Sequence of chain 2.A:
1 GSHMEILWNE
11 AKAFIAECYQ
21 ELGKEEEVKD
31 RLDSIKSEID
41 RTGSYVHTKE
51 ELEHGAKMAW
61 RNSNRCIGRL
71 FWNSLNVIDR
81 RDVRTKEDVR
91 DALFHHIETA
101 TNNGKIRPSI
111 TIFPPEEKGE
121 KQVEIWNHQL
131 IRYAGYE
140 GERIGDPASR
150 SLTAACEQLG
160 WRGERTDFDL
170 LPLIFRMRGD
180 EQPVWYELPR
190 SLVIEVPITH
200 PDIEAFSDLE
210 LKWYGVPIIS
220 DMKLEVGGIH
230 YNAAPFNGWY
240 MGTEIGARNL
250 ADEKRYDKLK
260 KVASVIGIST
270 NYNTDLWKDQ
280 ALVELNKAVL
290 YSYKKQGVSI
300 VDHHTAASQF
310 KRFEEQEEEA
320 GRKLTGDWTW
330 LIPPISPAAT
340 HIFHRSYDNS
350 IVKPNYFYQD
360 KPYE

This protein binds this small molecule.
Small molecule (SMILES): N=C(NO)NCCC[C@H](N)C(=O)O

Binding-site contacts:
Ligand atom O contacts residue TYR213 of chain 2.A at 3.3 Å (h-bond).
Ligand atom C contacts residue TYR239 of chain 2.A at 3.3 Å (hydrophobic).
Ligand atom NE contacts residue NO1 of chain 2.D at 3.4 Å (h-bond).
Ligand atom NH2 contacts residue GLU243 of chain 2.A at 2.9 Å (salt-bridge).
Ligand atom O contacts residue TYR239 of chain 2.A at 2.7 Å (h-bond).
Ligand atom CG contacts residue ILE218 of chain 2.A at 3.7 Å (hydrophobic).
Ligand atom O contacts residue GLN129 of chain 2.A at 2.6 Å (h-bond).
Ligand atom OH1 contacts residue NO1 of chain 2.D at 3.2 Å (h-bond).
Ligand atom CZ contacts residue HEM1 of chain 2.B at 3.9 Å.
Ligand atom O contacts residue ARG132 of chain 2.A at 3.0 Å (salt-bridge).
Ligand atom NH1 contacts residue HEM1 of chain 2.B at 3.6 Å (h-bond).
Ligand atom OXT contacts residue GLU243 of chain 2.A at 3.8 Å.
Ligand atom CG contacts residue GLU243 of chain 2.A at 3.5 Å.
Ligand atom NE contacts residue GLU243 of chain 2.A at 3.0 Å (salt-bridge).
Ligand atom NH2 contacts residue TRP238 of chain 2.A at 3.1 Å (h-bond).
Ligand atom OXT contacts residue TYR239 of chain 2.A at 3.2 Å.
Ligand atom OXT contacts residue ASN248 of chain 2.A at 2.6 Å (h-bond).
Ligand atom CD contacts residue GLU243 of chain 2.A at 3.7 Å.
Ligand atom O contacts residue ASN248 of chain 2.A at 3.9 Å.
Ligand atom NH2 contacts residue HEM1 of chain 2.B at 3.3 Å.
Ligand atom C contacts residue GLN129 of chain 2.A at 3.5 Å.
Ligand atom C contacts residue ARG132 of chain 2.A at 3.8 Å.
Ligand atom CA contacts residue GLN129 of chain 2.A at 3.5 Å.
Ligand atom OH1 contacts residue GLY237 of chain 2.A at 3.0 Å.
Ligand atom OH1 contacts residue TRP238 of chain 2.A at 3.2 Å (h-bond).
Ligand atom C contacts residue ASN248 of chain 2.A at 3.6 Å.
Ligand atom NH1 contacts residue GLY237 of chain 2.A at 3.9 Å.
Ligand atom CA contacts residue GLU243 of chain 2.A at 3.6 Å.
Ligand atom CZ contacts residue TRP238 of chain 2.A at 3.9 Å (hydrophobic).
Ligand atom CZ contacts residue NO1 of chain 2.D at 3.1 Å.
Ligand atom N contacts residue HEM1 of chain 2.B at 2.8 Å (h-bond).
Ligand atom CB contacts residue GLU243 of chain 2.A at 3.2 Å.
Ligand atom OH1 contacts residue HEM1 of chain 2.B at 3.1 Å.
Ligand atom CZ contacts residue GLU243 of chain 2.A at 3.7 Å.
Ligand atom CB contacts residue GLN129 of chain 2.A at 3.7 Å.
Ligand atom N contacts residue GLU243 of chain 2.A at 3.0 Å (salt-bridge).
Ligand atom NH1 contacts residue NO1 of chain 2.D at 2.5 Å (h-bond).
Ligand atom CG contacts residue HEM1 of chain 2.B at 3.9 Å.
Ligand atom CD contacts residue ILE218 of chain 2.A at 3.5 Å (hydrophobic).
Ligand atom CD contacts residue NO1 of chain 2.D at 3.4 Å.